Sequence of chain 1.D:
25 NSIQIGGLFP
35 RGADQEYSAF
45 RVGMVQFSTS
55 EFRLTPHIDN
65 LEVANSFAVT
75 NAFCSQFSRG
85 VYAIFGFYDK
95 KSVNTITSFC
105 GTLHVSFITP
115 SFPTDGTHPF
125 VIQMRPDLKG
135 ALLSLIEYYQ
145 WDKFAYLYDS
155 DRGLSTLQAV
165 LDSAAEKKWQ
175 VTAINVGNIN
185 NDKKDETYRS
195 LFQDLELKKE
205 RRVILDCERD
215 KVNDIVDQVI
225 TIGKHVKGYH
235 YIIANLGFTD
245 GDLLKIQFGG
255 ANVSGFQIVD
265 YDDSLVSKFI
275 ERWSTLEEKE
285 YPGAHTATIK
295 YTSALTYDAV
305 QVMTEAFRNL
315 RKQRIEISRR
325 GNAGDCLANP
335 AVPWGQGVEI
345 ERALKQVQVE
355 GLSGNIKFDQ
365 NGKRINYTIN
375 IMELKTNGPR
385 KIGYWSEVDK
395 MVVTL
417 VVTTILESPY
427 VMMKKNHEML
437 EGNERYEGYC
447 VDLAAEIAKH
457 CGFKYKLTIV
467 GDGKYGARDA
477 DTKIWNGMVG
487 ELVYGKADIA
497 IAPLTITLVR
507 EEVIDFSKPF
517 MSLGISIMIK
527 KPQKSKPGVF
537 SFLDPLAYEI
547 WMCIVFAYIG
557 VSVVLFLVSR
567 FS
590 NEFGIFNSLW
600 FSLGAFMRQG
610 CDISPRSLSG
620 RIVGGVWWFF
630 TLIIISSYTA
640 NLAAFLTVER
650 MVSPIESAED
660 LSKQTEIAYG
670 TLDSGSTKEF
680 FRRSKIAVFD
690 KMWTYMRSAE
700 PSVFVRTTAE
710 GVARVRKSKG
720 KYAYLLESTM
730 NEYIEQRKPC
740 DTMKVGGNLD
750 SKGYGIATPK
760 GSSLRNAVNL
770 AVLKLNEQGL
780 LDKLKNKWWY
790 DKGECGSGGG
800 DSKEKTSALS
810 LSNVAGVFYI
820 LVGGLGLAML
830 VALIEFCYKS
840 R

Sequence of chain 1.C:
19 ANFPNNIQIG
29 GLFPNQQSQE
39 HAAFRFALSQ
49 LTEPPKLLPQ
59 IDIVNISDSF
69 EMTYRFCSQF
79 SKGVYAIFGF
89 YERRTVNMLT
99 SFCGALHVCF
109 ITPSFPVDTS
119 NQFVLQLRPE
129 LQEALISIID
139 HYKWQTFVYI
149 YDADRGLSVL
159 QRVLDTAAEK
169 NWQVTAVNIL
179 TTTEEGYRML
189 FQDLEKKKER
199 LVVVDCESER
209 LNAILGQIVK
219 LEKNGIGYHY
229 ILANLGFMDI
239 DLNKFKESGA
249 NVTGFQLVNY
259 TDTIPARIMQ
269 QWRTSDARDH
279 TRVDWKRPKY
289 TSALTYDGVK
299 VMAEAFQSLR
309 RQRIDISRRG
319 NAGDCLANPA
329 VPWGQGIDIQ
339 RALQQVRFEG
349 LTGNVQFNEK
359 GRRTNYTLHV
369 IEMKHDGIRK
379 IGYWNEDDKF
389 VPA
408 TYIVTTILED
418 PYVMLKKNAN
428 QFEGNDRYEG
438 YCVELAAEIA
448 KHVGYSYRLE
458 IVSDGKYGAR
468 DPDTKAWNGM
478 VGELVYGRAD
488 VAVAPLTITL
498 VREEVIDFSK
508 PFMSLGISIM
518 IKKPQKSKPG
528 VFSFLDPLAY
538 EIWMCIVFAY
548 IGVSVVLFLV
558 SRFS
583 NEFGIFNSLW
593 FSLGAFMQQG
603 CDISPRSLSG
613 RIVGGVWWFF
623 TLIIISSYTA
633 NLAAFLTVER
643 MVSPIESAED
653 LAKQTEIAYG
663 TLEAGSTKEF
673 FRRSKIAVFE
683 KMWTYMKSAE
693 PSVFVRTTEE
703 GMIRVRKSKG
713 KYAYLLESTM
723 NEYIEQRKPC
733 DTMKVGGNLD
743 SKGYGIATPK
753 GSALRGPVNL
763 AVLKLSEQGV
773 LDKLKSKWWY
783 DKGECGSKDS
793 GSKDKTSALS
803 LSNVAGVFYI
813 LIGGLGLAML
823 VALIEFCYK

This protein binds this small molecule.
Small molecule (SMILES): CC(=O)N[C@H]1[C@H](O[C@H]2[C@H](O)[C@@H](NC(C)=O)CO[C@@H]2CO)O[C@H](CO)[C@@H](O)[C@@H]1O

Binding-site contacts:
Ligand atom C7 contacts residue ASN63 of chain 1.C at 3.8 Å.
Ligand atom C5 contacts residue SER65 of chain 1.C at 3.6 Å.
Ligand atom C1 contacts residue ASN63 of chain 1.C at 1.4 Å.
Ligand atom C3 contacts residue ASN63 of chain 1.C at 3.8 Å.
Ligand atom C6 contacts residue ASP66 of chain 1.C at 4.2 Å.
Ligand atom C6 contacts residue SER65 of chain 1.C at 4.1 Å.
Ligand atom C1 contacts residue SER65 of chain 1.C at 3.7 Å.
Ligand atom C5 contacts residue ASN63 of chain 1.C at 3.7 Å.
Ligand atom C1 contacts residue ASP66 of chain 1.C at 4.0 Å.
Ligand atom O6 contacts residue ASP66 of chain 1.C at 4.3 Å.
Ligand atom N2 contacts residue ASN63 of chain 1.C at 2.9 Å (h-bond).
Ligand atom C2 contacts residue ASN63 of chain 1.C at 2.5 Å.
Ligand atom C5 contacts residue ASP66 of chain 1.C at 4.2 Å.
Ligand atom O5 contacts residue ASN63 of chain 1.C at 2.4 Å (h-bond).
Ligand atom C8 contacts residue HIS122 of chain 1.D at 3.4 Å.
Ligand atom C4 contacts residue ASN63 of chain 1.C at 4.2 Å.
Ligand atom O7 contacts residue HIS122 of chain 1.D at 4.5 Å.
Ligand atom C7 contacts residue HIS122 of chain 1.D at 4.4 Å.
Ligand atom O7 contacts residue ASN63 of chain 1.C at 4.2 Å.
Ligand atom O5 contacts residue SER65 of chain 1.C at 3.6 Å.
Ligand atom O5 contacts residue ASP66 of chain 1.C at 3.4 Å (salt-bridge).